Sequence of chain 1.A:
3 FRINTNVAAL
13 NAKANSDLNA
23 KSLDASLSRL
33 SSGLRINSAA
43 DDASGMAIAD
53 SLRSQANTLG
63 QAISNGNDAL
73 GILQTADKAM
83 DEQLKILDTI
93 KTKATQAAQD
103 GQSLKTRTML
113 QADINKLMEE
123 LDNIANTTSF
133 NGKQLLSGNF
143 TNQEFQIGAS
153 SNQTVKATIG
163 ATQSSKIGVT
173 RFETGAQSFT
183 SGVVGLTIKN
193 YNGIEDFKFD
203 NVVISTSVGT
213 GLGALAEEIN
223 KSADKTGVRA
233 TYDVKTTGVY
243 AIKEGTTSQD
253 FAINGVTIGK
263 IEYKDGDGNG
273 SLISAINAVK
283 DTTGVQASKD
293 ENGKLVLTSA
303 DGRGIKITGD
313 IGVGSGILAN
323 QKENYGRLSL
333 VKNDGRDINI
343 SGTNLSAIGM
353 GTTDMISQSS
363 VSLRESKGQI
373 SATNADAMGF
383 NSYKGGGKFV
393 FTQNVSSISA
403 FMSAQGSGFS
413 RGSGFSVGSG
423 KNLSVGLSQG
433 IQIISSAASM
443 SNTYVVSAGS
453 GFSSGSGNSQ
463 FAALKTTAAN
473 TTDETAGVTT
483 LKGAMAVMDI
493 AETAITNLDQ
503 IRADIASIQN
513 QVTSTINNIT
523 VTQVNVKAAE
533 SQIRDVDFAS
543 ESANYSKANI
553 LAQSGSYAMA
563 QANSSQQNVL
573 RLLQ

Binding-site contacts:
Ligand atom C4 contacts residue SER438 of chain 1.A at 4.5 Å.
Ligand atom C4 contacts residue SER437 of chain 1.A at 3.4 Å.
Ligand atom O8 contacts residue ASN396 of chain 1.A at 4.5 Å.
Ligand atom C8 contacts residue SER437 of chain 1.A at 4.4 Å.
Ligand atom C1 contacts residue SER398 of chain 1.A at 4.4 Å.
Ligand atom O1A contacts residue SER437 of chain 1.A at 2.6 Å (h-bond).
Ligand atom C3 contacts residue SER437 of chain 1.A at 2.7 Å.
Ligand atom O1A contacts residue VAL397 of chain 1.A at 3.1 Å (h-bond).
Ligand atom C1 contacts residue VAL397 of chain 1.A at 4.2 Å (hydrophobic).
Ligand atom O1B contacts residue SER437 of chain 1.A at 3.2 Å.
Ligand atom C1 contacts residue SER437 of chain 1.A at 2.2 Å.
Ligand atom C7 contacts residue SER437 of chain 1.A at 4.2 Å.
Ligand atom C2 contacts residue SER437 of chain 1.A at 1.4 Å.
Ligand atom O1A contacts residue SER398 of chain 1.A at 3.3 Å.
Ligand atom O1B contacts residue SER398 of chain 1.A at 4.3 Å.
Ligand atom C5 contacts residue SER437 of chain 1.A at 3.7 Å.
Ligand atom O8 contacts residue SER437 of chain 1.A at 3.4 Å (h-bond).
Ligand atom C6 contacts residue SER437 of chain 1.A at 2.9 Å.
Ligand atom O4 contacts residue P8E1 of chain 1.HA at 3.9 Å.
Ligand atom O6 contacts residue SER437 of chain 1.A at 2.2 Å (h-bond).

This protein binds this small molecule.
Small molecule (SMILES): C[C@H](O)[C@H](N)[C@@H]1O[C@](O)(C(=O)O)C[C@H](O)[C@@H]1N